A protein and the small-molecule ligand that binds it are described below.
Small molecule (SMILES): OCc1cc(Br)c(-c2ccc(O)cc2)c(-c2ccoc2)c1

Sequence of chain 1.A:
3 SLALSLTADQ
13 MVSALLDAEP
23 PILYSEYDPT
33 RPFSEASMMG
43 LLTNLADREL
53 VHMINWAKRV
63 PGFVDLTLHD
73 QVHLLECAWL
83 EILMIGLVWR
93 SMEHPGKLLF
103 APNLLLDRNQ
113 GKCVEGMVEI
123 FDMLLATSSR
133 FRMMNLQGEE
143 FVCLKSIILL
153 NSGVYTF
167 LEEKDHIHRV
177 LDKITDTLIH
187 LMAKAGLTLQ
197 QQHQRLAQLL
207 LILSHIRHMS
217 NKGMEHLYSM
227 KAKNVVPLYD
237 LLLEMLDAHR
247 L

Binding-site contacts:
Ligand atom BR1 contacts residue PHE102 of chain 1.A at 3.8 Å.
Ligand atom O17 contacts residue MET41 of chain 1.A at 3.2 Å.
Ligand atom C14 contacts residue LEU82 of chain 1.A at 3.4 Å (hydrophobic).
Ligand atom C17 contacts residue LEU44 of chain 1.A at 4.0 Å (hydrophobic).
Ligand atom C16 contacts residue GLY219 of chain 1.A at 3.6 Å.
Ligand atom C17 contacts residue THR45 of chain 1.A at 3.7 Å.
Ligand atom C11 contacts residue GLU51 of chain 1.A at 3.7 Å.
Ligand atom C12 contacts residue PHE102 of chain 1.A at 3.9 Å (hydrophobic).
Ligand atom C2 contacts residue MET119 of chain 1.A at 3.9 Å (hydrophobic).
Ligand atom C15 contacts residue ALA48 of chain 1.A at 3.2 Å (hydrophobic).
Ligand atom C16 contacts residue LEU223 of chain 1.A at 4.0 Å (hydrophobic).
Ligand atom C12 contacts residue LEU44 of chain 1.A at 4.0 Å (hydrophobic).
Ligand atom C15 contacts residue TRP81 of chain 1.A at 3.4 Å (hydrophobic).
Ligand atom C14 contacts residue TRP81 of chain 1.A at 3.7 Å (hydrophobic).
Ligand atom O14 contacts residue ARG92 of chain 1.A at 3.3 Å (salt-bridge).
Ligand atom O17 contacts residue MET119 of chain 1.A at 3.8 Å.
Ligand atom C11 contacts residue LEU44 of chain 1.A at 4.1 Å (hydrophobic).
Ligand atom O17 contacts residue LEU223 of chain 1.A at 3.8 Å.
Ligand atom BR1 contacts residue LEU126 of chain 1.A at 3.6 Å.
Ligand atom O1 contacts residue ALA48 of chain 1.A at 3.1 Å.
Ligand atom O14 contacts residue LEU85 of chain 1.A at 4.0 Å.
Ligand atom C14 contacts residue LEU223 of chain 1.A at 4.0 Å (hydrophobic).
Ligand atom C11 contacts residue PHE102 of chain 1.A at 4.0 Å (hydrophobic).
Ligand atom C10 contacts residue LEU85 of chain 1.A at 4.2 Å (hydrophobic).
Ligand atom C9 contacts residue LEU85 of chain 1.A at 3.7 Å (hydrophobic).
Ligand atom O1 contacts residue LEU44 of chain 1.A at 4.1 Å.
Ligand atom C10 contacts residue GLU51 of chain 1.A at 3.5 Å.
Ligand atom C7 contacts residue PHE102 of chain 1.A at 4.1 Å (hydrophobic).
Ligand atom C16 contacts residue MET119 of chain 1.A at 4.1 Å (hydrophobic).
Ligand atom C17 contacts residue ALA48 of chain 1.A at 3.9 Å (hydrophobic).
Ligand atom O14 contacts residue GLU51 of chain 1.A at 2.6 Å (salt-bridge).
Ligand atom O1 contacts residue LEU238 of chain 1.A at 3.4 Å.
Ligand atom O1 contacts residue THR45 of chain 1.A at 3.7 Å.
Ligand atom C15 contacts residue LEU85 of chain 1.A at 4.1 Å (hydrophobic).
Ligand atom O17 contacts residue HIS222 of chain 1.A at 2.6 Å (h-bond).
Ligand atom C14 contacts residue ALA48 of chain 1.A at 4.0 Å (hydrophobic).
Ligand atom C16 contacts residue HIS222 of chain 1.A at 2.9 Å.
Ligand atom C15 contacts residue LEU238 of chain 1.A at 3.4 Å (hydrophobic).
Ligand atom C15 contacts residue LEU223 of chain 1.A at 4.0 Å (hydrophobic).
Ligand atom C6 contacts residue LEU223 of chain 1.A at 3.9 Å (hydrophobic).